Binding-site contacts:
Ligand atom C13 contacts residue TRP488 of chain 1.A at 3.5 Å (hydrophobic).
Ligand atom C3 contacts residue VAL110 of chain 4.A at 3.7 Å (hydrophobic).
Ligand atom C24 contacts residue PHE120 of chain 4.A at 3.7 Å (hydrophobic).
Ligand atom N10 contacts residue LYS170 of chain 4.A at 3.6 Å.
Ligand atom C14 contacts residue TRP488 of chain 1.A at 3.5 Å (hydrophobic).
Ligand atom C24 contacts residue GLN121 of chain 4.A at 3.6 Å.
Ligand atom S7 contacts residue LYS170 of chain 4.A at 3.9 Å.
Ligand atom C1 contacts residue ARG291 of chain 1.A at 3.5 Å.
Ligand atom C1 contacts residue MET114 of chain 4.A at 3.8 Å (hydrophobic).
Ligand atom O18 contacts residue PRO111 of chain 4.A at 3.2 Å.
Ligand atom C3 contacts residue PHE120 of chain 4.A at 3.4 Å (hydrophobic).
Ligand atom C11 contacts residue TRP488 of chain 1.A at 3.3 Å (hydrophobic).
Ligand atom O23 contacts residue VAL110 of chain 4.A at 3.7 Å.
Ligand atom O20 contacts residue TRP488 of chain 1.A at 3.8 Å.
Ligand atom C1 contacts residue ASP290 of chain 1.A at 3.4 Å.
Ligand atom C5 contacts residue PRO111 of chain 4.A at 3.9 Å (hydrophobic).
Ligand atom C2 contacts residue ARG291 of chain 1.A at 3.6 Å.
Ligand atom O17 contacts residue SER567 of chain 1.A at 2.8 Å.
Ligand atom N12 contacts residue GLY35 of chain 4.A at 3.4 Å.
Ligand atom O20 contacts residue ARG291 of chain 1.A at 2.6 Å (salt-bridge).
Ligand atom N12 contacts residue TRP488 of chain 1.A at 3.5 Å.
Ligand atom C28 contacts residue MET484 of chain 1.A at 3.9 Å (hydrophobic).
Ligand atom O23 contacts residue PHE120 of chain 4.A at 3.6 Å (h-bond).
Ligand atom C9 contacts residue LYS170 of chain 4.A at 3.8 Å.
Ligand atom C9 contacts residue SER567 of chain 1.A at 3.7 Å.
Ligand atom N8 contacts residue LYS170 of chain 4.A at 3.0 Å (salt-bridge).
Ligand atom O25 contacts residue LYS170 of chain 4.A at 3.6 Å.
Ligand atom C15 contacts residue ARG291 of chain 1.A at 3.4 Å.
Ligand atom C15 contacts residue TRP488 of chain 1.A at 3.5 Å (hydrophobic).
Ligand atom N16 contacts residue TRP488 of chain 1.A at 3.3 Å.
Ligand atom O20 contacts residue SER567 of chain 1.A at 3.0 Å (h-bond).
Ligand atom O18 contacts residue LYS170 of chain 4.A at 3.1 Å.
Ligand atom C9 contacts residue TRP488 of chain 1.A at 3.6 Å (hydrophobic).
Ligand atom C9 contacts residue ARG291 of chain 1.A at 3.7 Å.
Ligand atom C15 contacts residue PHE120 of chain 4.A at 3.8 Å (hydrophobic).
Ligand atom N10 contacts residue TRP488 of chain 1.A at 3.3 Å.
Ligand atom N16 contacts residue ARG291 of chain 1.A at 2.8 Å (salt-bridge).
Ligand atom C6 contacts residue ARG291 of chain 1.A at 3.8 Å.
Ligand atom C2 contacts residue ASP290 of chain 1.A at 3.4 Å.
Ligand atom C28 contacts residue TRP488 of chain 1.A at 3.6 Å (hydrophobic).

Sequence of chain 1.A:
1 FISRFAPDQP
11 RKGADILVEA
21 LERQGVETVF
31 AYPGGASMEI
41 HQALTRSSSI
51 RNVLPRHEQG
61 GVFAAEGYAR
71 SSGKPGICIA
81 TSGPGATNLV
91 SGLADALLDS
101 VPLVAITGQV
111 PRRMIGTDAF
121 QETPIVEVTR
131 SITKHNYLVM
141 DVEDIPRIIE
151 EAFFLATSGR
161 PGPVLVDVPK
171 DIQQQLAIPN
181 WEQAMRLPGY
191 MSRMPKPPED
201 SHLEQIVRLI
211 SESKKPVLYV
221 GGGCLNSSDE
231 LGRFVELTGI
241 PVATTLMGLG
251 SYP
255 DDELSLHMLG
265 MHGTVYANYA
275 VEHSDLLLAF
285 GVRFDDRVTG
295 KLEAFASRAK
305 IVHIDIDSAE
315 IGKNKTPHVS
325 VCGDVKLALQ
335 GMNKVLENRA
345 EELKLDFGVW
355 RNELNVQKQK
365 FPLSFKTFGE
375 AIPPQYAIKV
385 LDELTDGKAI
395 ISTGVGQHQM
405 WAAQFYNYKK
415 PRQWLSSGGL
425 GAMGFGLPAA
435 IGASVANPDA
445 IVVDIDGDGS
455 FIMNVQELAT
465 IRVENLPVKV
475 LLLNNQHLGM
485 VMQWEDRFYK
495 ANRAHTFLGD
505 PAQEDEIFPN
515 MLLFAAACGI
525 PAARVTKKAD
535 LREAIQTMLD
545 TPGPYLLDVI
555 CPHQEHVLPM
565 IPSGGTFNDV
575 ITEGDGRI

Sequence of chain 4.A:
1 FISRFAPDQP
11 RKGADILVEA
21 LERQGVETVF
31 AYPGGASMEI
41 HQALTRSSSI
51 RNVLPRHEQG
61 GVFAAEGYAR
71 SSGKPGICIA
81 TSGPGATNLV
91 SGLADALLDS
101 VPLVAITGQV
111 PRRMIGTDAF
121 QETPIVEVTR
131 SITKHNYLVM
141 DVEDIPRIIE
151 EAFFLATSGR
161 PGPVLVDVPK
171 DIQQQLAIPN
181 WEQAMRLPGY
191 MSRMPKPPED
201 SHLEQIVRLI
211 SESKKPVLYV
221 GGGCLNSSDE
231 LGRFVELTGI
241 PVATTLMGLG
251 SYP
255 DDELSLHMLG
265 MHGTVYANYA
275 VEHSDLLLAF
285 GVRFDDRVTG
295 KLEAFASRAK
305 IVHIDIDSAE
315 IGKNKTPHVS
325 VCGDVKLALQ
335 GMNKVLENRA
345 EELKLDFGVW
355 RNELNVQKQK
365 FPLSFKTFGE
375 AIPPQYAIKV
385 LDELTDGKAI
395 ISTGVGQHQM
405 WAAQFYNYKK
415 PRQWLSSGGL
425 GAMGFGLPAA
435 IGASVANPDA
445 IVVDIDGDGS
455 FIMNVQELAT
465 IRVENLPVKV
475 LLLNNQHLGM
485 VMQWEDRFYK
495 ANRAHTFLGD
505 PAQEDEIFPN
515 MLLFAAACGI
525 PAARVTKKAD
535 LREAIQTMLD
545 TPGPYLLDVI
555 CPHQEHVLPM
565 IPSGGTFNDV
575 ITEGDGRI

A small-molecule ligand and the protein it binds are described below.
Small molecule (SMILES): COC(=O)c1ccccc1S(=O)(=O)NC(=O)Nc1nccc(C)n1